Sequence of chain 1.G:
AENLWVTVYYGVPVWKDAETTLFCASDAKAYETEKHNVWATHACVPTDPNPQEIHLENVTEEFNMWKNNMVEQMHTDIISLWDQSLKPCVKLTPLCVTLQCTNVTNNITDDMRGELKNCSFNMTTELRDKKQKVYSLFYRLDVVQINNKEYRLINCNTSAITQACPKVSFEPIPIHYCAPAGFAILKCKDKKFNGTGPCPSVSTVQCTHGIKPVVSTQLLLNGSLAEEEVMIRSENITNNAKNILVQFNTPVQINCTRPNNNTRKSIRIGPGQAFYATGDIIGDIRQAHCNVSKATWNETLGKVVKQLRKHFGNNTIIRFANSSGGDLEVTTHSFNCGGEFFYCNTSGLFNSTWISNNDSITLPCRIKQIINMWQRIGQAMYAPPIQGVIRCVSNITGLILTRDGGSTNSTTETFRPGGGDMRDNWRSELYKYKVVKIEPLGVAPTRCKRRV

Binding-site contacts:
Ligand atom C3 contacts residue ASN265 of chain 1.G at 3.9 Å.
Ligand atom O5 contacts residue ARG412 of chain 1.G at 4.2 Å.
Ligand atom C1 contacts residue ASN265 of chain 1.G at 1.4 Å.
Ligand atom O6 contacts residue GLN263 of chain 1.G at 4.2 Å.
Ligand atom C5 contacts residue GLN263 of chain 1.G at 4.0 Å.
Ligand atom C1 contacts residue VAL414 of chain 1.G at 4.1 Å (hydrophobic).
Ligand atom N2 contacts residue ASN265 of chain 1.G at 3.1 Å (h-bond).
Ligand atom C4 contacts residue ASN265 of chain 1.G at 4.2 Å.
Ligand atom C2 contacts residue ASN265 of chain 1.G at 2.6 Å.
Ligand atom C7 contacts residue ASN265 of chain 1.G at 4.3 Å.
Ligand atom O5 contacts residue VAL414 of chain 1.G at 3.9 Å.
Ligand atom C1 contacts residue ARG412 of chain 1.G at 4.5 Å.
Ligand atom O7 contacts residue GLN263 of chain 1.G at 4.5 Å.
Ligand atom O4 contacts residue GLN263 of chain 1.G at 4.4 Å.
Ligand atom O7 contacts residue SER381 of chain 1.G at 4.3 Å.
Ligand atom C5 contacts residue VAL414 of chain 1.G at 4.1 Å (hydrophobic).
Ligand atom C5 contacts residue ASN265 of chain 1.G at 3.6 Å.
Ligand atom O5 contacts residue ASN265 of chain 1.G at 2.2 Å (h-bond).
Ligand atom C7 contacts residue SER381 of chain 1.G at 4.4 Å.
Ligand atom C8 contacts residue ASN301 of chain 1.G at 3.5 Å.
Ligand atom C8 contacts residue SER381 of chain 1.G at 3.5 Å.

The small molecule below binds the protein below.
Small molecule (SMILES): CC(=O)N[C@H]1[C@H](O[C@H]2[C@H](O)[C@@H](NC(C)=O)CO[C@@H]2CO)O[C@H](CO)[C@@H](O)[C@@H]1O